Sequence of chain 1.C:
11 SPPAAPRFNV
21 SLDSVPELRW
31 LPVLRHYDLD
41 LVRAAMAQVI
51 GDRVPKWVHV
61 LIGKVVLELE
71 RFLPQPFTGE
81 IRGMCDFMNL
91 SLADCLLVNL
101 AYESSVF

Sequence of chain 1.D:
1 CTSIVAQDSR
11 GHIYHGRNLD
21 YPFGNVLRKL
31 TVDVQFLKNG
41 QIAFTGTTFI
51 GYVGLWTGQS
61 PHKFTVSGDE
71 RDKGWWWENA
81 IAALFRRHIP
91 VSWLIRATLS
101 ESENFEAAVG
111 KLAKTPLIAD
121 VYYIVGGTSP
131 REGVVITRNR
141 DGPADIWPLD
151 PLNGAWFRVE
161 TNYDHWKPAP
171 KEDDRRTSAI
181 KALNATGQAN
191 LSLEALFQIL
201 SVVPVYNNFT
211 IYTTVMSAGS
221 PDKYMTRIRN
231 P

The small molecule below binds the protein below.
Small molecule (SMILES): CCS(=O)(=O)c1ccccc1C(=O)N1CCN(c2nc3ccc(F)cc3s2)C[C@@H]1C

Binding-site contacts:
Ligand atom O05 contacts residue CYS1 of chain 1.D at 3.9 Å.
Ligand atom F28 contacts residue MET46 of chain 1.C at 3.0 Å.
Ligand atom C18 contacts residue TYR52 of chain 1.D at 3.3 Å (hydrophobic).
Ligand atom C24 contacts residue LEU27 of chain 1.D at 3.5 Å (hydrophobic).
Ligand atom O13 contacts residue TYR102 of chain 1.C at 3.5 Å.
Ligand atom C26 contacts residue ALA45 of chain 1.C at 3.7 Å (hydrophobic).
Ligand atom C27 contacts residue LEU30 of chain 1.D at 3.5 Å (hydrophobic).
Ligand atom C11 contacts residue GLU70 of chain 1.D at 3.5 Å.
Ligand atom C29 contacts residue LEU30 of chain 1.D at 3.6 Å (hydrophobic).
Ligand atom F28 contacts residue LEU30 of chain 1.D at 3.4 Å.
Ligand atom C10 contacts residue TYR21 of chain 1.D at 3.7 Å (hydrophobic).
Ligand atom C29 contacts residue ILE50 of chain 1.D at 3.0 Å (hydrophobic).
Ligand atom C08 contacts residue TYR102 of chain 1.C at 3.6 Å (hydrophobic).
Ligand atom C01 contacts residue TYR102 of chain 1.C at 3.5 Å (hydrophobic).
Ligand atom C15 contacts residue TYR21 of chain 1.D at 3.6 Å (hydrophobic).
Ligand atom C16 contacts residue TYR21 of chain 1.D at 3.7 Å (hydrophobic).
Ligand atom C27 contacts residue MET46 of chain 1.C at 3.4 Å (hydrophobic).
Ligand atom C11 contacts residue TYR21 of chain 1.D at 3.7 Å (hydrophobic).
Ligand atom C02 contacts residue TRP56 of chain 1.D at 3.7 Å (hydrophobic).
Ligand atom C29 contacts residue MET46 of chain 1.C at 3.8 Å (hydrophobic).
Ligand atom C01 contacts residue GLU70 of chain 1.D at 3.8 Å.
Ligand atom C01 contacts residue TRP56 of chain 1.D at 3.5 Å (hydrophobic).
Ligand atom C26 contacts residue LEU27 of chain 1.D at 3.5 Å (hydrophobic).
Ligand atom C10 contacts residue GLU70 of chain 1.D at 3.5 Å.
Ligand atom F28 contacts residue ALA45 of chain 1.C at 2.9 Å.
Ligand atom F28 contacts residue VAL42 of chain 1.C at 2.8 Å.
Ligand atom C27 contacts residue ALA45 of chain 1.C at 3.8 Å (hydrophobic).
Ligand atom C20 contacts residue PHE49 of chain 1.D at 3.7 Å (hydrophobic).
Ligand atom C26 contacts residue MET46 of chain 1.C at 3.7 Å (hydrophobic).
Ligand atom C30 contacts residue ILE50 of chain 1.D at 3.2 Å (hydrophobic).
Ligand atom O13 contacts residue TRP56 of chain 1.D at 3.0 Å (h-bond).
Ligand atom O05 contacts residue ASP20 of chain 1.D at 3.3 Å (salt-bridge).
Ligand atom C09 contacts residue PHE107 of chain 1.C at 3.7 Å (hydrophobic).
Ligand atom C19 contacts residue TYR52 of chain 1.D at 3.7 Å (hydrophobic).
Ligand atom C06 contacts residue TYR21 of chain 1.D at 3.8 Å (hydrophobic).
Ligand atom C18 contacts residue VAL98 of chain 1.C at 3.8 Å (hydrophobic).
Ligand atom O05 contacts residue TYR21 of chain 1.D at 3.7 Å.
Ligand atom S25 contacts residue LEU27 of chain 1.D at 3.6 Å.
Ligand atom C23 contacts residue VAL98 of chain 1.C at 3.6 Å (hydrophobic).
Ligand atom N22 contacts residue VAL98 of chain 1.C at 3.6 Å.